Binding-site contacts:
Ligand atom O3G contacts residue TYR203 of chain 1.D at 1.8 Å (h-bond).
Ligand atom O2A contacts residue ARG52 of chain 1.D at 3.5 Å (salt-bridge).
Ligand atom O6 contacts residue GLN263 of chain 1.D at 3.7 Å.
Ligand atom C2' contacts residue TYR262 of chain 1.D at 3.3 Å (hydrophobic).
Ligand atom O1A contacts residue HIS121 of chain 1.D at 2.8 Å.
Ligand atom O4' contacts residue HIS103 of chain 1.D at 2.9 Å (h-bond).
Ligand atom C4' contacts residue GLN37 of chain 1.D at 3.5 Å.
Ligand atom O3' contacts residue GLN37 of chain 1.D at 2.7 Å (h-bond).
Ligand atom C6 contacts residue HIS103 of chain 1.D at 3.5 Å.
Ligand atom O2A contacts residue ASN95 of chain 1.D at 3.2 Å (h-bond).
Ligand atom O5' contacts residue ARG52 of chain 1.D at 3.7 Å.
Ligand atom C8 contacts residue HIS258 of chain 1.D at 3.7 Å.
Ligand atom PG contacts residue LYS200 of chain 1.D at 3.5 Å.
Ligand atom C5 contacts residue HIS103 of chain 1.D at 3.6 Å.
Ligand atom C8 contacts residue HIS103 of chain 1.D at 3.6 Å.
Ligand atom O3' contacts residue TYR203 of chain 1.D at 3.6 Å.
Ligand atom O2A contacts residue ASP199 of chain 1.D at 2.7 Å (salt-bridge).
Ligand atom O1A contacts residue HIS98 of chain 1.D at 3.4 Å (h-bond).
Ligand atom C4' contacts residue ARG52 of chain 1.D at 3.4 Å.
Ligand atom C3' contacts residue GLN37 of chain 1.D at 3.6 Å.
Ligand atom N1 contacts residue HIS103 of chain 1.D at 3.5 Å.
Ligand atom O4' contacts residue ARG52 of chain 1.D at 3.2 Å (salt-bridge).
Ligand atom PA contacts residue ASP199 of chain 1.D at 3.5 Å.
Ligand atom O1B contacts residue HIS103 of chain 1.D at 3.0 Å.
Ligand atom C4 contacts residue HIS103 of chain 1.D at 3.0 Å.
Ligand atom O5' contacts residue HIS103 of chain 1.D at 2.9 Å (h-bond).
Ligand atom O3A contacts residue ASP199 of chain 1.D at 3.0 Å (salt-bridge).
Ligand atom N9 contacts residue HIS103 of chain 1.D at 3.0 Å.
Ligand atom N2 contacts residue LEU38 of chain 1.D at 3.3 Å (h-bond).
Ligand atom N2 contacts residue GLY39 of chain 1.D at 3.6 Å.
Ligand atom O2B contacts residue ARG94 of chain 1.D at 3.4 Å (salt-bridge).
Ligand atom C1' contacts residue HIS103 of chain 1.D at 3.4 Å.
Ligand atom PG contacts residue TYR203 of chain 1.D at 3.2 Å.
Ligand atom C3' contacts residue TYR203 of chain 1.D at 3.5 Å (hydrophobic).
Ligand atom C2 contacts residue HIS103 of chain 1.D at 3.6 Å.
Ligand atom N2 contacts residue PHE101 of chain 1.D at 3.4 Å (h-bond).
Ligand atom O1G contacts residue LYS200 of chain 1.D at 2.1 Å (salt-bridge).
Ligand atom C5' contacts residue TYR203 of chain 1.D at 3.4 Å (hydrophobic).
Ligand atom O3' contacts residue ASP207 of chain 1.D at 2.8 Å (salt-bridge).
Ligand atom N3 contacts residue HIS103 of chain 1.D at 3.4 Å.

The small molecule below binds the protein below.
Small molecule (SMILES): Nc1nc2c(ncn2[C@H]2C[C@H](O)[C@@H](CO[P](=O)(O)O[P](=O)(O)OP(=O)(O)O)O2)c(=O)[nH]1

Sequence of chain 1.D:
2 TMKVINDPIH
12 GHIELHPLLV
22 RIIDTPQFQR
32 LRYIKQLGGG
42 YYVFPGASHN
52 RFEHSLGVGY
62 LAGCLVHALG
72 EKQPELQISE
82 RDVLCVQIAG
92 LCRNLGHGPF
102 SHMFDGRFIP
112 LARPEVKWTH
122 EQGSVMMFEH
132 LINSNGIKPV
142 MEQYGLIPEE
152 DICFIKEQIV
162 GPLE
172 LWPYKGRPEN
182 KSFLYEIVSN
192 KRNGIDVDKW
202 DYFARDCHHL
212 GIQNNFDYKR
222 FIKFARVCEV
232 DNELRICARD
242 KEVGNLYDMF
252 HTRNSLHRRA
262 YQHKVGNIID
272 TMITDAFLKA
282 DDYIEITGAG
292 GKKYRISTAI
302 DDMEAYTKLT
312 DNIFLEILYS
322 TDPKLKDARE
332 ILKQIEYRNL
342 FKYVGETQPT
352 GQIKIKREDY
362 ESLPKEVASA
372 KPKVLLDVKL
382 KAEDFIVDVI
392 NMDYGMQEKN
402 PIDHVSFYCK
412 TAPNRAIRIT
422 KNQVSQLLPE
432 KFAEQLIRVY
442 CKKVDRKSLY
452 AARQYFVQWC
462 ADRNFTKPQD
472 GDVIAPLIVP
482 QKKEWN